Binding-site contacts:
Ligand atom C02 contacts residue ALA39 of chain 1.A at 3.8 Å (hydrophobic).
Ligand atom C07 contacts residue GLY95 of chain 1.A at 4.0 Å.
Ligand atom O21 contacts residue LEU18 of chain 1.A at 3.9 Å.
Ligand atom N03 contacts residue CYS92 of chain 1.A at 3.6 Å.
Ligand atom O21 contacts residue MET145 of chain 1.A at 4.0 Å.
Ligand atom C07 contacts residue LEU18 of chain 1.A at 3.9 Å (hydrophobic).
Ligand atom N03 contacts residue ALA39 of chain 1.A at 3.8 Å.
Ligand atom O05 contacts residue PHE91 of chain 1.A at 3.5 Å.
Ligand atom O27 contacts residue THR159 of chain 1.A at 4.0 Å.
Ligand atom C22 contacts residue LEU18 of chain 1.A at 4.0 Å (hydrophobic).
Ligand atom C25 contacts residue THR159 of chain 1.A at 3.5 Å.
Ligand atom N01 contacts residue GLU90 of chain 1.A at 2.9 Å (salt-bridge).
Ligand atom C20 contacts residue MET145 of chain 1.A at 3.6 Å (hydrophobic).
Ligand atom C09 contacts residue LEU18 of chain 1.A at 3.9 Å (hydrophobic).
Ligand atom C08 contacts residue LEU18 of chain 1.A at 3.9 Å (hydrophobic).
Ligand atom C20 contacts residue LEU18 of chain 1.A at 3.8 Å (hydrophobic).
Ligand atom C07 contacts residue CYS92 of chain 1.A at 2.9 Å (hydrophobic).
Ligand atom C08 contacts residue PRO93 of chain 1.A at 3.6 Å (hydrophobic).
Ligand atom C18 contacts residue LEU18 of chain 1.A at 3.8 Å (hydrophobic).
Ligand atom C02 contacts residue GLU90 of chain 1.A at 3.8 Å.
Ligand atom C22 contacts residue MET145 of chain 1.A at 3.3 Å (hydrophobic).
Ligand atom O05 contacts residue CYS92 of chain 1.A at 3.0 Å (h-bond).
Ligand atom O05 contacts residue LEU18 of chain 1.A at 3.6 Å.
Ligand atom C06 contacts residue LEU18 of chain 1.A at 3.7 Å (hydrophobic).
Ligand atom O26 contacts residue THR159 of chain 1.A at 2.5 Å (h-bond).
Ligand atom C25 contacts residue MET89 of chain 1.A at 4.0 Å (hydrophobic).
Ligand atom C04 contacts residue MET145 of chain 1.A at 3.8 Å (hydrophobic).
Ligand atom C07 contacts residue PRO93 of chain 1.A at 3.8 Å (hydrophobic).
Ligand atom C06 contacts residue PHE91 of chain 1.A at 3.7 Å (hydrophobic).
Ligand atom C23 contacts residue MET145 of chain 1.A at 3.5 Å (hydrophobic).
Ligand atom C06 contacts residue CYS92 of chain 1.A at 3.1 Å (hydrophobic).
Ligand atom C04 contacts residue LEU18 of chain 1.A at 3.8 Å (hydrophobic).
Ligand atom C18 contacts residue GLY95 of chain 1.A at 3.9 Å.
Ligand atom C19 contacts residue LEU18 of chain 1.A at 3.8 Å (hydrophobic).
Ligand atom C07 contacts residue PHE91 of chain 1.A at 3.4 Å (hydrophobic).
Ligand atom N01 contacts residue ALA39 of chain 1.A at 3.5 Å.
Ligand atom O26 contacts residue MET89 of chain 1.A at 3.3 Å.
Ligand atom N01 contacts residue VAL71 of chain 1.A at 3.9 Å.
Ligand atom C08 contacts residue CYS92 of chain 1.A at 3.9 Å (hydrophobic).
Ligand atom N03 contacts residue GLU90 of chain 1.A at 3.8 Å.

Sequence of chain 1.A:
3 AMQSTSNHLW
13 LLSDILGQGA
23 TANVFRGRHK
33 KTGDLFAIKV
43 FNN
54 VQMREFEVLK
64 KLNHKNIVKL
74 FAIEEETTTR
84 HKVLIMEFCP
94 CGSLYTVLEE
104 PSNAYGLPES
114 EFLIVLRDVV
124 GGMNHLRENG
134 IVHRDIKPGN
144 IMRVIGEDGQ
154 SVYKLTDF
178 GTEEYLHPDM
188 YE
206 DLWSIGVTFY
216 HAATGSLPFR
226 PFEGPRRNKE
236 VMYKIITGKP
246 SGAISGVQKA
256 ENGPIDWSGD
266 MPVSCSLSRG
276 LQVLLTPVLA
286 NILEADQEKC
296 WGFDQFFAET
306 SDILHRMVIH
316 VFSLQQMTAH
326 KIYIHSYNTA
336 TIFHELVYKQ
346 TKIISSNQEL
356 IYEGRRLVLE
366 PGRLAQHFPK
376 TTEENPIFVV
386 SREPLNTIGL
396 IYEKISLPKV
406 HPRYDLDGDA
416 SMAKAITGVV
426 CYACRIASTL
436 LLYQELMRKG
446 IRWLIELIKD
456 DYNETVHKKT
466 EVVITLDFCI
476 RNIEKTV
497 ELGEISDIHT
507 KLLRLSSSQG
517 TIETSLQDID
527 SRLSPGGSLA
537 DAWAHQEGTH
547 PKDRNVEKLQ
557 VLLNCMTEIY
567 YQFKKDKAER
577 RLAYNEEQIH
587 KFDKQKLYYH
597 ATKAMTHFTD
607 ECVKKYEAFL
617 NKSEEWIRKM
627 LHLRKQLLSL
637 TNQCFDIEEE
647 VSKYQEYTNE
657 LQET

This protein binds this small molecule.
Small molecule (SMILES): Nc1nc2oc3ccc(C4CCC(F)(F)CC4)cc3c(=O)c2cc1C(=O)O